Sequence of chain 1.A:
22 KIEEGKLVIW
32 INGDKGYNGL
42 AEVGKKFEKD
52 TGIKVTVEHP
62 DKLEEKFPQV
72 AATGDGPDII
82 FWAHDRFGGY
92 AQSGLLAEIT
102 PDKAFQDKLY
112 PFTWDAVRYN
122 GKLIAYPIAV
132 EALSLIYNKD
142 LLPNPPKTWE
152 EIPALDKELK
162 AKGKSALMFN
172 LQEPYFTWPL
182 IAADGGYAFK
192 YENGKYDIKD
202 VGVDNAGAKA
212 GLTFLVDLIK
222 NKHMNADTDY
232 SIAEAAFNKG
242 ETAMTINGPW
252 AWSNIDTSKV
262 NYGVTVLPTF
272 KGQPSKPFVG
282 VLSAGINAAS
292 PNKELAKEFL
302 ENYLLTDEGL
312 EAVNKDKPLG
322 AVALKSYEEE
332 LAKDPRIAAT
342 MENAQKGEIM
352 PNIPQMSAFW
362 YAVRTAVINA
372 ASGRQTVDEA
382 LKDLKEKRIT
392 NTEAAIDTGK

Binding-site contacts:
Ligand atom O4 contacts residue TRP361 of chain 1.A at 3.8 Å.
Ligand atom C2 contacts residue LYS36 of chain 1.A at 3.4 Å.
Ligand atom O2 contacts residue ALA84 of chain 1.A at 3.4 Å.
Ligand atom C1 contacts residue TRP251 of chain 1.A at 3.9 Å (hydrophobic).
Ligand atom O3 contacts residue ALA84 of chain 1.A at 3.6 Å.
Ligand atom C1 contacts residue ASP35 of chain 1.A at 3.4 Å.
Ligand atom C2 contacts residue GLU132 of chain 1.A at 3.6 Å.
Ligand atom C6 contacts residue GLU174 of chain 1.A at 3.3 Å.
Ligand atom C4 contacts residue TRP361 of chain 1.A at 3.6 Å (hydrophobic).
Ligand atom O5 contacts residue ASP35 of chain 1.A at 3.9 Å.
Ligand atom C1 contacts residue LYS36 of chain 1.A at 3.2 Å.
Ligand atom O5 contacts residue TYR176 of chain 1.A at 3.3 Å.
Ligand atom C3 contacts residue ARG87 of chain 1.A at 3.9 Å.
Ligand atom O3 contacts residue ARG87 of chain 1.A at 2.8 Å (salt-bridge).
Ligand atom C1 contacts residue TYR176 of chain 1.A at 3.7 Å (hydrophobic).
Ligand atom O3 contacts residue TRP83 of chain 1.A at 3.3 Å (h-bond).
Ligand atom O1 contacts residue ASP35 of chain 1.A at 3.2 Å (salt-bridge).
Ligand atom C6 contacts residue TRP361 of chain 1.A at 3.8 Å (hydrophobic).
Ligand atom C2 contacts residue ASP86 of chain 1.A at 3.4 Å.
Ligand atom C6 contacts residue PRO175 of chain 1.A at 4.0 Å (hydrophobic).
Ligand atom O2 contacts residue LYS36 of chain 1.A at 2.6 Å (salt-bridge).
Ligand atom C6 contacts residue PHE177 of chain 1.A at 3.9 Å (hydrophobic).
Ligand atom O1 contacts residue LYS36 of chain 1.A at 3.2 Å (salt-bridge).
Ligand atom O3 contacts residue ASP86 of chain 1.A at 2.7 Å (salt-bridge).
Ligand atom O6 contacts residue GLU174 of chain 1.A at 2.6 Å (salt-bridge).
Ligand atom O4 contacts residue ARG87 of chain 1.A at 2.6 Å (salt-bridge).
Ligand atom O6 contacts residue PRO175 of chain 1.A at 3.4 Å.
Ligand atom C6 contacts residue TYR176 of chain 1.A at 3.9 Å (hydrophobic).
Ligand atom O5 contacts residue TRP251 of chain 1.A at 4.0 Å.
Ligand atom O3 contacts residue TRP361 of chain 1.A at 3.8 Å.
Ligand atom C4 contacts residue ARG87 of chain 1.A at 3.9 Å.
Ligand atom C3 contacts residue TRP83 of chain 1.A at 3.7 Å (hydrophobic).
Ligand atom C4 contacts residue TYR176 of chain 1.A at 4.0 Å (hydrophobic).
Ligand atom O3 contacts residue GLU132 of chain 1.A at 3.9 Å.
Ligand atom C2 contacts residue TRP251 of chain 1.A at 3.9 Å (hydrophobic).
Ligand atom C3 contacts residue ASP86 of chain 1.A at 3.5 Å.
Ligand atom O2 contacts residue ASP86 of chain 1.A at 3.1 Å (salt-bridge).
Ligand atom O2 contacts residue TRP83 of chain 1.A at 3.4 Å (h-bond).
Ligand atom O2 contacts residue GLU132 of chain 1.A at 2.5 Å (salt-bridge).
Ligand atom O6 contacts residue TYR176 of chain 1.A at 3.3 Å (h-bond).

The small molecule below binds the protein below.
Small molecule (SMILES): OC[C@H]1O[C@H](O[C@H]2[C@H](O)[C@@H](O)[C@@H](O)O[C@@H]2CO)[C@H](O)[C@@H](O)[C@@H]1O